Binding-site contacts:
Ligand atom S1 contacts residue VAL226 of chain 1.B at 3.6 Å.
Ligand atom O2 contacts residue VAL226 of chain 1.B at 4.1 Å.
Ligand atom C6 contacts residue ILE166 of chain 1.B at 4.2 Å (hydrophobic).
Ligand atom C9 contacts residue PRO224 of chain 1.B at 4.4 Å (hydrophobic).
Ligand atom O2 contacts residue ILE166 of chain 1.B at 3.9 Å.
Ligand atom C2 contacts residue ILE264 of chain 1.B at 4.0 Å (hydrophobic).
Ligand atom C2 contacts residue ILE166 of chain 1.B at 3.8 Å (hydrophobic).
Ligand atom C2 contacts residue ALA260 of chain 1.B at 4.0 Å (hydrophobic).
Ligand atom C1 contacts residue LEU221 of chain 1.B at 4.0 Å (hydrophobic).
Ligand atom C3 contacts residue ASN261 of chain 1.B at 3.8 Å.
Ligand atom S1 contacts residue ALA260 of chain 1.B at 3.8 Å.
Ligand atom C1 contacts residue VAL226 of chain 1.B at 4.4 Å (hydrophobic).
Ligand atom C5 contacts residue ILE166 of chain 1.B at 3.8 Å (hydrophobic).
Ligand atom C5 contacts residue ASN261 of chain 1.B at 3.3 Å.
Ligand atom C4 contacts residue GLY223 of chain 1.B at 3.7 Å.
Ligand atom C6 contacts residue LEU221 of chain 1.B at 4.5 Å (hydrophobic).
Ligand atom C11 contacts residue PHE227 of chain 1.B at 3.6 Å (hydrophobic).
Ligand atom O4 contacts residue PHE227 of chain 1.B at 4.3 Å.
Ligand atom C1 contacts residue ILE166 of chain 1.B at 4.1 Å (hydrophobic).
Ligand atom C4 contacts residue ILE166 of chain 1.B at 4.2 Å (hydrophobic).
Ligand atom O1 contacts residue ASN289 of chain 1.B at 3.2 Å (h-bond).
Ligand atom C4 contacts residue LEU221 of chain 1.B at 4.0 Å (hydrophobic).
Ligand atom S1 contacts residue ILE199 of chain 1.B at 3.9 Å.
Ligand atom C1 contacts residue ASN289 of chain 1.B at 4.0 Å.
Ligand atom O2 contacts residue LEU221 of chain 1.B at 3.6 Å.
Ligand atom O1 contacts residue ILE166 of chain 1.B at 3.5 Å.
Ligand atom O3 contacts residue PHE227 of chain 1.B at 3.9 Å.
Ligand atom O1 contacts residue ALA260 of chain 1.B at 3.5 Å (h-bond).
Ligand atom S1 contacts residue LEU221 of chain 1.B at 4.4 Å.
Ligand atom O4 contacts residue PRO224 of chain 1.B at 3.2 Å.
Ligand atom C6 contacts residue GLY162 of chain 1.B at 4.1 Å.
Ligand atom C12 contacts residue PHE227 of chain 1.B at 4.0 Å (hydrophobic).
Ligand atom S1 contacts residue ASN289 of chain 1.B at 4.0 Å.
Ligand atom C1 contacts residue ALA260 of chain 1.B at 3.9 Å (hydrophobic).
Ligand atom C3 contacts residue GLY223 of chain 1.B at 4.5 Å.
Ligand atom C2 contacts residue ASN261 of chain 1.B at 3.8 Å.
Ligand atom C4 contacts residue ASN261 of chain 1.B at 4.2 Å.
Ligand atom C12 contacts residue PRO224 of chain 1.B at 4.3 Å (hydrophobic).
Ligand atom C3 contacts residue ILE264 of chain 1.B at 3.8 Å (hydrophobic).

The protein below binds the small molecule below.
Small molecule (SMILES): O=C(O)CCCCCCCCCCOC(=O)S

Sequence of chain 1.B:
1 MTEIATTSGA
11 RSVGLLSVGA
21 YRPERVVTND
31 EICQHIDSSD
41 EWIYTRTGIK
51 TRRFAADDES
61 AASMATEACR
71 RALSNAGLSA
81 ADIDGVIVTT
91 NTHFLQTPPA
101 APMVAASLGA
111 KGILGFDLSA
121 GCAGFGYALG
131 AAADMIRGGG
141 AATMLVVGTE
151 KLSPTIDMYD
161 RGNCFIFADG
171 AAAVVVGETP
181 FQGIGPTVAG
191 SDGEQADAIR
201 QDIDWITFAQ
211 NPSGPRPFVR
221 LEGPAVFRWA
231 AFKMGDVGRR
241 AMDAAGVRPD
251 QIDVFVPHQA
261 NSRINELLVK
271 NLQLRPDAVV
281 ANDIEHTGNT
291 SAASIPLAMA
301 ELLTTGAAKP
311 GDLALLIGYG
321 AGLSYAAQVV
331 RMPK